Binding-site contacts:
Ligand atom C19 contacts residue LEU349 of chain 1.A at 4.0 Å (hydrophobic).
Ligand atom C4 contacts residue LEU349 of chain 1.A at 4.5 Å (hydrophobic).
Ligand atom C2 contacts residue TRP339 of chain 1.A at 3.6 Å (hydrophobic).
Ligand atom O12 contacts residue MET440 of chain 1.A at 3.0 Å (h-bond).
Ligand atom C11 contacts residue MET440 of chain 1.A at 4.3 Å (hydrophobic).
Ligand atom C3 contacts residue LYS395 of chain 1.A at 4.5 Å.
Ligand atom C6 contacts residue SER350 of chain 1.A at 4.0 Å.
Ligand atom C21 contacts residue ASP439 of chain 1.A at 4.4 Å.
Ligand atom C5 contacts residue SER350 of chain 1.A at 4.4 Å.
Ligand atom O12 contacts residue TRP339 of chain 1.A at 4.1 Å.
Ligand atom C4 contacts residue LYS395 of chain 1.A at 3.4 Å.
Ligand atom C3 contacts residue GLY338 of chain 1.A at 4.1 Å.
Ligand atom C7 contacts residue LYS395 of chain 1.A at 4.3 Å.
Ligand atom C5 contacts residue LEU349 of chain 1.A at 3.4 Å (hydrophobic).
Ligand atom C10 contacts residue LEU349 of chain 1.A at 4.4 Å (hydrophobic).
Ligand atom C21 contacts residue MET440 of chain 1.A at 3.6 Å (hydrophobic).
Ligand atom C2 contacts residue GLY338 of chain 1.A at 4.1 Å.
Ligand atom C12 contacts residue PRO442 of chain 1.A at 4.5 Å (hydrophobic).
Ligand atom C6 contacts residue GLY352 of chain 1.A at 3.8 Å.
Ligand atom C19 contacts residue SER350 of chain 1.A at 3.5 Å.
Ligand atom C12 contacts residue MET440 of chain 1.A at 3.3 Å (hydrophobic).
Ligand atom C12 contacts residue TRP339 of chain 1.A at 4.3 Å (hydrophobic).
Ligand atom C7 contacts residue GLY352 of chain 1.A at 4.3 Å.
Ligand atom O3 contacts residue GLY338 of chain 1.A at 3.1 Å (h-bond).
Ligand atom C6 contacts residue LEU349 of chain 1.A at 3.0 Å (hydrophobic).
Ligand atom O3 contacts residue LYS395 of chain 1.A at 4.4 Å.
Ligand atom C6 contacts residue LYS395 of chain 1.A at 4.0 Å.
Ligand atom C3 contacts residue LEU399 of chain 1.A at 4.3 Å (hydrophobic).
Ligand atom C11 contacts residue TRP339 of chain 1.A at 4.1 Å (hydrophobic).
Ligand atom O3 contacts residue LEU399 of chain 1.A at 3.5 Å.
Ligand atom C7 contacts residue SER350 of chain 1.A at 4.5 Å.
Ligand atom C1 contacts residue TRP339 of chain 1.A at 4.2 Å (hydrophobic).
Ligand atom O12 contacts residue PRO442 of chain 1.A at 3.1 Å.
Ligand atom O7 contacts residue LYS395 of chain 1.A at 3.5 Å (salt-bridge).
Ligand atom C5 contacts residue LYS395 of chain 1.A at 4.2 Å.

The small molecule below binds the protein below.
Small molecule (SMILES): C[C@H](CCC(=O)O)[C@H]1CC[C@H]2[C@@H]3[C@H](O)C[C@@H]4C[C@H](O)CC[C@]4(C)[C@H]3C[C@H](O)[C@]12C

Sequence of chain 1.A:
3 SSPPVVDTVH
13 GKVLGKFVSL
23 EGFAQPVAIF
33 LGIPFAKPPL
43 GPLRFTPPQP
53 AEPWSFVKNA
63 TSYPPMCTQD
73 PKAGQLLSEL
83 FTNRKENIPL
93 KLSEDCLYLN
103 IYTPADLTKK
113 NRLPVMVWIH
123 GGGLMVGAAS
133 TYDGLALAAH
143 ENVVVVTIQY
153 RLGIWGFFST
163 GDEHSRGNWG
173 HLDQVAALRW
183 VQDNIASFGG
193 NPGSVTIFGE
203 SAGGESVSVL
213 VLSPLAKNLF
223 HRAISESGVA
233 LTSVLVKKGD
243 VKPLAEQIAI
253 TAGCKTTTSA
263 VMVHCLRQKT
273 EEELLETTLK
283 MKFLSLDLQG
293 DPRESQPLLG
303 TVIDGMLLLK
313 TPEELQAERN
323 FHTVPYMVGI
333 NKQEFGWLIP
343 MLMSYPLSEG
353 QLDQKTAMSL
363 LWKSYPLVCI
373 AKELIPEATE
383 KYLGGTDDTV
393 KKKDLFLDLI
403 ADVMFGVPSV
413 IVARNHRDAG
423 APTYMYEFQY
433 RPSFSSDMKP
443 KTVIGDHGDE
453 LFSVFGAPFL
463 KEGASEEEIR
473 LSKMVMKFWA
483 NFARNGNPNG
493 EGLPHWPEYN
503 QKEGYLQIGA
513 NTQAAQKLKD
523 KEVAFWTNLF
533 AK